The protein below binds the small molecule below.
Small molecule (SMILES): CC(=O)N[C@@H]1[C@@H](O)[C@H](O)[C@@H](CO)O[C@H]1O

Sequence of chain 1.D:
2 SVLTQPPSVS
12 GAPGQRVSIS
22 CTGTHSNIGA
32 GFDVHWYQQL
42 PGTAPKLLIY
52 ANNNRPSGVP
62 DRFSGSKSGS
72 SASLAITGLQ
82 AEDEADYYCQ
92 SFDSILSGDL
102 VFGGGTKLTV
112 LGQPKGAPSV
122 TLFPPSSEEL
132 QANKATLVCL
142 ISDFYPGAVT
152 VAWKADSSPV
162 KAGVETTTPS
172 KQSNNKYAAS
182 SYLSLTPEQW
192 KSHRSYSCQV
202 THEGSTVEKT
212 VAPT

Binding-site contacts:
Ligand atom C4 contacts residue ASN133 of chain 1.A at 4.2 Å.
Ligand atom O7 contacts residue ILE96 of chain 1.D at 3.8 Å.
Ligand atom C3 contacts residue ASN133 of chain 1.A at 3.8 Å.
Ligand atom O5 contacts residue ASN133 of chain 1.A at 2.3 Å (h-bond).
Ligand atom C8 contacts residue ILE96 of chain 1.D at 3.8 Å (hydrophobic).
Ligand atom C7 contacts residue ILE96 of chain 1.D at 4.0 Å (hydrophobic).
Ligand atom O6 contacts residue HIS26 of chain 1.D at 4.3 Å.
Ligand atom C8 contacts residue ASN133 of chain 1.A at 4.5 Å.
Ligand atom C1 contacts residue ASN133 of chain 1.A at 1.4 Å.
Ligand atom C5 contacts residue ASN133 of chain 1.A at 3.7 Å.
Ligand atom O7 contacts residue ASN133 of chain 1.A at 3.9 Å.
Ligand atom N2 contacts residue ASN133 of chain 1.A at 2.9 Å (h-bond).
Ligand atom C1 contacts residue ILE96 of chain 1.D at 4.3 Å (hydrophobic).
Ligand atom C7 contacts residue ASN133 of chain 1.A at 3.5 Å.
Ligand atom C6 contacts residue ASN162 of chain 1.A at 4.4 Å.
Ligand atom C1 contacts residue HIS26 of chain 1.D at 4.3 Å.
Ligand atom C2 contacts residue ASN133 of chain 1.A at 2.4 Å.
Ligand atom O6 contacts residue ASN133 of chain 1.A at 4.4 Å.
Ligand atom C5 contacts residue HIS26 of chain 1.D at 4.5 Å.
Ligand atom O5 contacts residue HIS26 of chain 1.D at 4.2 Å.
Ligand atom O6 contacts residue ASN162 of chain 1.A at 4.0 Å.

Sequence of chain 1.A:
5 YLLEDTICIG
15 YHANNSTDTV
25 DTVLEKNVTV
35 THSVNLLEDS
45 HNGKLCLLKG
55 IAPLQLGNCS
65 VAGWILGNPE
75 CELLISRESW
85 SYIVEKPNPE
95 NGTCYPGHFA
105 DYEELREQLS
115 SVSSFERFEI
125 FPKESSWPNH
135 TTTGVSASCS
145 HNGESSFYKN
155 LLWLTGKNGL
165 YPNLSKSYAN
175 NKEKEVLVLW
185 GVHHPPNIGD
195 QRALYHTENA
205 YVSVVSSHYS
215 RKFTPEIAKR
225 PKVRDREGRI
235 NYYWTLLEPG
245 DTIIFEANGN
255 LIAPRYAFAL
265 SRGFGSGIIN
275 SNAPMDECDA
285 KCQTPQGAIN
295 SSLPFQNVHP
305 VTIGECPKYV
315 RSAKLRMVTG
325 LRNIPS